Binding-site contacts:
Ligand atom C2 contacts residue ASN748 of chain 1.D at 2.7 Å.
Ligand atom O7 contacts residue ASN748 of chain 1.D at 2.4 Å (h-bond).
Ligand atom C7 contacts residue ASN748 of chain 1.D at 2.6 Å.
Ligand atom C8 contacts residue ASN748 of chain 1.D at 3.9 Å.
Ligand atom C5 contacts residue THR750 of chain 1.D at 3.6 Å.
Ligand atom O6 contacts residue LEU763 of chain 1.D at 3.7 Å.
Ligand atom C6 contacts residue ASN748 of chain 1.D at 4.1 Å.
Ligand atom N2 contacts residue ASN748 of chain 1.D at 2.5 Å (h-bond).
Ligand atom C5 contacts residue ASN748 of chain 1.D at 3.1 Å.
Ligand atom C3 contacts residue ASN748 of chain 1.D at 4.0 Å.
Ligand atom O5 contacts residue THR750 of chain 1.D at 4.0 Å.
Ligand atom C1 contacts residue ASN748 of chain 1.D at 1.9 Å.
Ligand atom C4 contacts residue ASN748 of chain 1.D at 4.1 Å.
Ligand atom C6 contacts residue LEU763 of chain 1.D at 3.9 Å (hydrophobic).
Ligand atom O7 contacts residue LEU823 of chain 1.D at 3.8 Å.
Ligand atom O5 contacts residue ILE753 of chain 1.D at 3.9 Å.
Ligand atom O6 contacts residue THR750 of chain 1.D at 3.4 Å (h-bond).
Ligand atom C6 contacts residue THR750 of chain 1.D at 2.8 Å.
Ligand atom O5 contacts residue ASN748 of chain 1.D at 2.1 Å (h-bond).
Ligand atom C6 contacts residue ILE753 of chain 1.D at 4.4 Å (hydrophobic).
Ligand atom O7 contacts residue PRO822 of chain 1.D at 3.6 Å.

Sequence of chain 1.D:
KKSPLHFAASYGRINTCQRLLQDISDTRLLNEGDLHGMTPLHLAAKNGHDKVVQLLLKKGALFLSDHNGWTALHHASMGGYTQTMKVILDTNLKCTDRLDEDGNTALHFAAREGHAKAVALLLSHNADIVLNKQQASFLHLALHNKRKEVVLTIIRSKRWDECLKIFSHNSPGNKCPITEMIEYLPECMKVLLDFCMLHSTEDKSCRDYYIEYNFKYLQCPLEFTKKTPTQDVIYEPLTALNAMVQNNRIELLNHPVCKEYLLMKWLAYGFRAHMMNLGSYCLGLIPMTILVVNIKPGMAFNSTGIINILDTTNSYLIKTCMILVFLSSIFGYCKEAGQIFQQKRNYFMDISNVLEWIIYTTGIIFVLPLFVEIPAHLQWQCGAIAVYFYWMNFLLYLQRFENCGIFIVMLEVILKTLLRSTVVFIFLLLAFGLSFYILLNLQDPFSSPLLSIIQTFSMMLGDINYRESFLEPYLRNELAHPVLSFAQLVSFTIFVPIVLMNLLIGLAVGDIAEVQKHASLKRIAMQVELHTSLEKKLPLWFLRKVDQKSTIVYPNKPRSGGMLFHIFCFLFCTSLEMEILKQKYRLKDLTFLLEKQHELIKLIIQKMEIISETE

This protein binds this small molecule.
Small molecule (SMILES): CC(=O)N[C@H]1[C@H](O[C@H]2[C@H](O)[C@@H](NC(C)=O)CO[C@@H]2CO)O[C@H](CO)[C@@H](O)[C@@H]1O